A small-molecule ligand and the protein it binds are described below.
Small molecule (SMILES): CC(=O)N[C@@H]1[C@@H](O)[C@H](O)[C@@H](CO)O[C@H]1O

Sequence of chain 1.D:
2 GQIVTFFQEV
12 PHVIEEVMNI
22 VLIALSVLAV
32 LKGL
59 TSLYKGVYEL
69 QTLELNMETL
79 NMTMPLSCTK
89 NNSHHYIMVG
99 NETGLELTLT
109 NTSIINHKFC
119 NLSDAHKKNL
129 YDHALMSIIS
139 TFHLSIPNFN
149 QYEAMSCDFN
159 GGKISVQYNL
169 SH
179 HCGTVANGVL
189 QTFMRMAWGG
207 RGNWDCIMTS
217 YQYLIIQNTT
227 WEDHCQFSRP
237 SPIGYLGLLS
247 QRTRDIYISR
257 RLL

Binding-site contacts:
Ligand atom C4 contacts residue ASN99 of chain 1.D at 4.2 Å.
Ligand atom C8 contacts residue ASN99 of chain 1.D at 4.1 Å.
Ligand atom O5 contacts residue MET80 of chain 1.D at 3.6 Å.
Ligand atom C2 contacts residue ASN99 of chain 1.D at 2.5 Å.
Ligand atom C7 contacts residue ASN99 of chain 1.D at 3.7 Å.
Ligand atom C6 contacts residue NAG2 of chain 1.I at 3.5 Å.
Ligand atom O5 contacts residue ASN99 of chain 1.D at 2.4 Å (h-bond).
Ligand atom C3 contacts residue ASN99 of chain 1.D at 3.8 Å.
Ligand atom N2 contacts residue ASN99 of chain 1.D at 2.9 Å (h-bond).
Ligand atom C1 contacts residue ASN99 of chain 1.D at 1.4 Å.
Ligand atom O5 contacts residue NAG1 of chain 1.I at 4.5 Å.
Ligand atom C1 contacts residue MET80 of chain 1.D at 3.9 Å (hydrophobic).
Ligand atom O7 contacts residue ASN99 of chain 1.D at 4.0 Å.
Ligand atom O6 contacts residue NAG2 of chain 1.I at 2.3 Å (h-bond).
Ligand atom C5 contacts residue ASN99 of chain 1.D at 3.7 Å.
Ligand atom O7 contacts residue NAG1 of chain 1.I at 4.5 Å.
Ligand atom O6 contacts residue NAG1 of chain 1.I at 3.4 Å (h-bond).
Ligand atom C5 contacts residue MET80 of chain 1.D at 4.2 Å (hydrophobic).
Ligand atom C6 contacts residue MET80 of chain 1.D at 4.0 Å (hydrophobic).